A protein and the small-molecule ligand that binds it are described below.
Small molecule (SMILES): CC(=O)N[C@H]1[C@H](O[C@H]2[C@H](O)[C@@H](NC(C)=O)CO[C@@H]2CO)O[C@H](CO)[C@@H](O[C@@H]2O[C@H](CO[C@H]3O[C@H](CO)[C@@H](O)[C@H](O)[C@@H]3O)[C@@H](O)[C@H](O[C@H]3O[C@H](CO)[C@@H](O)[C@H](O)[C@@H]3O[C@H]3O[C@H](CO)[C@@H](O)[C@H](O)[C@@H]3O)[C@@H]2O)[C@@H]1O

Binding-site contacts:
Ligand atom C7 contacts residue ASN265 of chain 1.A at 3.8 Å.
Ligand atom C2 contacts residue GLY106 of chain 1.G at 3.6 Å.
Ligand atom O7 contacts residue VAL107 of chain 1.G at 3.1 Å.
Ligand atom C4 contacts residue ILE104 of chain 1.G at 3.6 Å (hydrophobic).
Ligand atom O2 contacts residue PRO58 of chain 1.H at 3.8 Å.
Ligand atom O3 contacts residue ASN42 of chain 1.H at 3.7 Å.
Ligand atom C5 contacts residue ASN301 of chain 1.A at 3.6 Å.
Ligand atom C7 contacts residue GLY106 of chain 1.G at 3.9 Å.
Ligand atom C3 contacts residue ASN301 of chain 1.A at 3.6 Å.
Ligand atom O7 contacts residue VAL108 of chain 1.G at 3.1 Å.
Ligand atom C8 contacts residue VAL107 of chain 1.G at 3.5 Å (hydrophobic).
Ligand atom O7 contacts residue ASN265 of chain 1.A at 3.0 Å (h-bond).
Ligand atom C5 contacts residue ILE104 of chain 1.G at 3.5 Å (hydrophobic).
Ligand atom C8 contacts residue VAL108 of chain 1.G at 3.8 Å (hydrophobic).
Ligand atom C8 contacts residue THR267 of chain 1.A at 3.6 Å.
Ligand atom C8 contacts residue HIS299 of chain 1.A at 3.8 Å.
Ligand atom C1 contacts residue THR383 of chain 1.A at 3.8 Å.
Ligand atom O3 contacts residue ASN43 of chain 1.H at 3.4 Å (h-bond).
Ligand atom C8 contacts residue ASN265 of chain 1.A at 3.2 Å.
Ligand atom C3 contacts residue ILE104 of chain 1.G at 3.6 Å (hydrophobic).
Ligand atom O4 contacts residue ILE104 of chain 1.G at 3.1 Å (h-bond).
Ligand atom C1 contacts residue ASN301 of chain 1.A at 1.4 Å.
Ligand atom C3 contacts residue ARG103 of chain 1.G at 3.6 Å.
Ligand atom C3 contacts residue HIS299 of chain 1.A at 3.8 Å.
Ligand atom O5 contacts residue ASN301 of chain 1.A at 2.4 Å (h-bond).
Ligand atom C7 contacts residue VAL107 of chain 1.G at 3.5 Å (hydrophobic).
Ligand atom C2 contacts residue HIS299 of chain 1.A at 3.9 Å.
Ligand atom C4 contacts residue SER60 of chain 1.H at 3.8 Å.
Ligand atom N2 contacts residue HIS299 of chain 1.A at 3.0 Å (h-bond).
Ligand atom O5 contacts residue SER381 of chain 1.A at 3.9 Å.
Ligand atom O7 contacts residue ASN301 of chain 1.A at 3.1 Å (h-bond).
Ligand atom N2 contacts residue ASN301 of chain 1.A at 2.8 Å (h-bond).
Ligand atom O3 contacts residue ARG103 of chain 1.G at 3.1 Å (salt-bridge).
Ligand atom C7 contacts residue ASN301 of chain 1.A at 3.1 Å.
Ligand atom C2 contacts residue ASN301 of chain 1.A at 2.4 Å.
Ligand atom O5 contacts residue THR383 of chain 1.A at 3.9 Å.
Ligand atom C7 contacts residue HIS299 of chain 1.A at 3.8 Å.
Ligand atom O3 contacts residue HIS299 of chain 1.A at 4.0 Å.
Ligand atom C7 contacts residue VAL108 of chain 1.G at 3.9 Å (hydrophobic).
Ligand atom O7 contacts residue GLY106 of chain 1.G at 2.9 Å (h-bond).

Sequence of chain 1.G:
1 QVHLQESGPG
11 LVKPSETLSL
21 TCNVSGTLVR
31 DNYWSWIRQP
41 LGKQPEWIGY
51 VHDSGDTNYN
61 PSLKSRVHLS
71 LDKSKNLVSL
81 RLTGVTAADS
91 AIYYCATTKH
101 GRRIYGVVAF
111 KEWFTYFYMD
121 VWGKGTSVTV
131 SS

Sequence of chain 1.A:
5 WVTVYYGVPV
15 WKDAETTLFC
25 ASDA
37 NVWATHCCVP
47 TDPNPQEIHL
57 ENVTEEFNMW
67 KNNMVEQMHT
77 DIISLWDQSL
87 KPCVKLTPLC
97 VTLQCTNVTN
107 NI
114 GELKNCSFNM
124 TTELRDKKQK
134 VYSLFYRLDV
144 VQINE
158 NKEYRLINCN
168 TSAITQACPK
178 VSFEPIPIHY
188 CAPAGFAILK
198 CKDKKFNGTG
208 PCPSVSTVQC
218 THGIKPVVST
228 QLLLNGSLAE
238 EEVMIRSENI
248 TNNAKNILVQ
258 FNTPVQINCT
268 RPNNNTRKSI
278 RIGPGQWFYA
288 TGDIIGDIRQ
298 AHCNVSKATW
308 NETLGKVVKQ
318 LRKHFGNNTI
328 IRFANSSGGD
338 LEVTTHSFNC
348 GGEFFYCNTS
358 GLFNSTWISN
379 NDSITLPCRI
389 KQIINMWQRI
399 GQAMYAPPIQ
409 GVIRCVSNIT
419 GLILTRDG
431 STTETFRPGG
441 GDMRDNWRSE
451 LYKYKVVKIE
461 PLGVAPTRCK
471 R

Sequence of chain 1.H:
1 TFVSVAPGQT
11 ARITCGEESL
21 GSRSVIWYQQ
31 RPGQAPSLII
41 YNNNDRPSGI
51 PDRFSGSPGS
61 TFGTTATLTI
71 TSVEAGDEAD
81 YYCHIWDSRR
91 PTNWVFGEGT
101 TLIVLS